Binding-site contacts:
Ligand atom N8 contacts residue THR134 of chain 1.A at 3.7 Å.
Ligand atom C10 contacts residue ASP48 of chain 1.A at 3.6 Å.
Ligand atom N7 contacts residue TYR121 of chain 1.A at 3.5 Å (h-bond).
Ligand atom N2 contacts residue PHE52 of chain 1.A at 3.7 Å.
Ligand atom C9 contacts residue ASP48 of chain 1.A at 3.6 Å.
Ligand atom C3 contacts residue ASP48 of chain 1.A at 3.5 Å.
Ligand atom N4 contacts residue PHE52 of chain 1.A at 3.8 Å.
Ligand atom C21 contacts residue ILE41 of chain 1.A at 3.9 Å (hydrophobic).
Ligand atom O25 contacts residue ARG81 of chain 1.A at 3.4 Å (salt-bridge).
Ligand atom C10 contacts residue GLN49 of chain 1.A at 3.8 Å.
Ligand atom C23 contacts residue LEU78 of chain 1.A at 3.8 Å (hydrophobic).
Ligand atom C20 contacts residue ARG44 of chain 2.A at 3.9 Å.
Ligand atom C3 contacts residue TRP27 of chain 1.A at 3.9 Å (hydrophobic).
Ligand atom C12 contacts residue PHE52 of chain 1.A at 3.5 Å (hydrophobic).
Ligand atom C20 contacts residue PRO72 of chain 1.A at 3.8 Å (hydrophobic).
Ligand atom O26 contacts residue ARG81 of chain 1.A at 3.3 Å (salt-bridge).
Ligand atom N7 contacts residue ILE26 of chain 1.A at 3.0 Å (h-bond).
Ligand atom O25 contacts residue ARG53 of chain 1.A at 3.5 Å.
Ligand atom C14 contacts residue LEU71 of chain 1.A at 3.6 Å (hydrophobic).
Ligand atom N8 contacts residue ASP48 of chain 1.A at 2.9 Å (salt-bridge).
Ligand atom N8 contacts residue ILE26 of chain 1.A at 3.7 Å.
Ligand atom N4 contacts residue ASP48 of chain 1.A at 2.7 Å (salt-bridge).
Ligand atom C5 contacts residue ASP48 of chain 1.A at 3.5 Å.
Ligand atom C23 contacts residue VAL75 of chain 1.A at 3.7 Å (hydrophobic).
Ligand atom C1 contacts residue ILE26 of chain 1.A at 3.7 Å (hydrophobic).
Ligand atom N7 contacts residue ILE115 of chain 1.A at 3.0 Å (h-bond).
Ligand atom C19 contacts residue SO41 of chain 2.B at 3.8 Å.
Ligand atom C6 contacts residue PHE52 of chain 1.A at 3.9 Å (hydrophobic).
Ligand atom N2 contacts residue ILE26 of chain 1.A at 3.5 Å (h-bond).
Ligand atom O26 contacts residue ARG53 of chain 1.A at 2.4 Å (salt-bridge).
Ligand atom N2 contacts residue TRP27 of chain 1.A at 3.3 Å.
Ligand atom C14 contacts residue GLY38 of chain 1.A at 3.4 Å.
Ligand atom O25 contacts residue PHE52 of chain 1.A at 3.3 Å.
Ligand atom C24 contacts residue ARG81 of chain 1.A at 3.7 Å.
Ligand atom C24 contacts residue ARG53 of chain 1.A at 3.5 Å.
Ligand atom C1 contacts residue PHE52 of chain 1.A at 3.7 Å (hydrophobic).
Ligand atom N8 contacts residue TRP27 of chain 1.A at 3.5 Å (h-bond).
Ligand atom C3 contacts residue PHE52 of chain 1.A at 3.8 Å (hydrophobic).
Ligand atom C21 contacts residue GLY38 of chain 1.A at 3.7 Å.
Ligand atom C18 contacts residue GLN49 of chain 1.A at 3.7 Å.

A small-molecule ligand and the protein it binds are described below.
Small molecule (SMILES): CCc1nc(N)nc(N)c1OCCCOc1ccccc1CCC(=O)O

Sequence of chain 2.A:
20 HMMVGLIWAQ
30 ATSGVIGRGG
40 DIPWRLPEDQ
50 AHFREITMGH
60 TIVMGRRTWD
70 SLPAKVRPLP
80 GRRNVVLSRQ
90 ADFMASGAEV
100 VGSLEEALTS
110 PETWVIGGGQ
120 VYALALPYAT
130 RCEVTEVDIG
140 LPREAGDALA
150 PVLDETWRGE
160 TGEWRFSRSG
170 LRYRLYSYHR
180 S

Sequence of chain 1.A:
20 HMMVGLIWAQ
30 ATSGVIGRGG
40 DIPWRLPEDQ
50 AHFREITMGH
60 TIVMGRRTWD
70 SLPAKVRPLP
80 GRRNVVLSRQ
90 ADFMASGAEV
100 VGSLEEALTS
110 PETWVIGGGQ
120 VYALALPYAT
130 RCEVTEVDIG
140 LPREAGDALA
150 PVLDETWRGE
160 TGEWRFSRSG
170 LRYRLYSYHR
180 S